This protein binds this small molecule.
Small molecule (SMILES): OC[C@H]1O[C@H](O)[C@H](O)[C@@H](O)[C@@H]1O

Sequence of chain 3.A:
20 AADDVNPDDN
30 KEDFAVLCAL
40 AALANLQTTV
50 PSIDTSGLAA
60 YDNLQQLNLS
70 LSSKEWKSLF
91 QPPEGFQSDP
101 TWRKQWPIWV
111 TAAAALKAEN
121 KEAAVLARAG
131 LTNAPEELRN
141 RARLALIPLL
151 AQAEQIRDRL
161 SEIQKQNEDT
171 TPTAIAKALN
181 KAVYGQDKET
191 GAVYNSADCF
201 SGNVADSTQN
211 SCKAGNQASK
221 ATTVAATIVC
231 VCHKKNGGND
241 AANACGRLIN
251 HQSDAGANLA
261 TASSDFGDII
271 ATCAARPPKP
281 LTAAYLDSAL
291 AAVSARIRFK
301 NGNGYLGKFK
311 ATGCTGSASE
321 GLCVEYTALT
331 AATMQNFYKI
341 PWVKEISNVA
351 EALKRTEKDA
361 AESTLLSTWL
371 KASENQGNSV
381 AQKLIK

Binding-site contacts:
Ligand atom O4 contacts residue GLU320 of chain 3.A at 3.2 Å (salt-bridge).
Ligand atom O5 contacts residue ASN239 of chain 3.A at 4.0 Å.
Ligand atom C1 contacts residue ALA318 of chain 3.A at 3.7 Å (hydrophobic).
Ligand atom C4 contacts residue SER317 of chain 3.A at 3.5 Å.
Ligand atom C3 contacts residue GLU320 of chain 3.A at 4.2 Å.
Ligand atom C3 contacts residue SER319 of chain 3.A at 4.0 Å.
Ligand atom C2 contacts residue SER319 of chain 3.A at 4.1 Å.
Ligand atom C3 contacts residue SER317 of chain 3.A at 2.9 Å.
Ligand atom C1 contacts residue SER319 of chain 3.A at 4.4 Å.
Ligand atom C6 contacts residue SER317 of chain 3.A at 4.3 Å.
Ligand atom O2 contacts residue ALA318 of chain 3.A at 3.6 Å.
Ligand atom C4 contacts residue GLU320 of chain 3.A at 3.9 Å.
Ligand atom C5 contacts residue SER317 of chain 3.A at 2.9 Å.
Ligand atom C2 contacts residue ASN239 of chain 3.A at 3.6 Å.
Ligand atom O2 contacts residue SER317 of chain 3.A at 2.7 Å (h-bond).
Ligand atom C5 contacts residue GLU320 of chain 3.A at 3.9 Å.
Ligand atom O3 contacts residue SER317 of chain 3.A at 4.2 Å.
Ligand atom O3 contacts residue SER319 of chain 3.A at 3.9 Å.
Ligand atom C2 contacts residue SER317 of chain 3.A at 2.4 Å.
Ligand atom O5 contacts residue SER317 of chain 3.A at 2.4 Å (h-bond).
Ligand atom O2 contacts residue SER319 of chain 3.A at 3.0 Å (h-bond).
Ligand atom C1 contacts residue SER317 of chain 3.A at 1.5 Å.
Ligand atom O5 contacts residue LYS235 of chain 3.A at 3.6 Å.
Ligand atom O4 contacts residue SER317 of chain 3.A at 4.4 Å.
Ligand atom C1 contacts residue ASN239 of chain 3.A at 3.5 Å.
Ligand atom C1 contacts residue LYS235 of chain 3.A at 4.1 Å.
Ligand atom O2 contacts residue ASN239 of chain 3.A at 3.8 Å.
Ligand atom C2 contacts residue ALA318 of chain 3.A at 4.3 Å (hydrophobic).